Binding-site contacts:
Ligand atom C6 contacts residue HIS34 of chain 1.D at 3.9 Å.
Ligand atom C5' contacts residue TYR39 of chain 1.D at 3.3 Å (hydrophobic).
Ligand atom OP2 contacts residue LYS68 of chain 1.D at 3.0 Å (salt-bridge).
Ligand atom C3' contacts residue GLY66 of chain 1.D at 3.8 Å.
Ligand atom O6 contacts residue HIS34 of chain 1.D at 3.8 Å.
Ligand atom OP1 contacts residue GLY64 of chain 1.D at 3.0 Å (h-bond).
Ligand atom N7 contacts residue LYS35 of chain 1.D at 3.9 Å.
Ligand atom O5' contacts residue LYS35 of chain 1.D at 3.6 Å.
Ligand atom P contacts residue LYS35 of chain 1.D at 3.5 Å.
Ligand atom N1 contacts residue HIS34 of chain 1.D at 3.8 Å.
Ligand atom C4' contacts residue GLY64 of chain 1.D at 3.3 Å.
Ligand atom O3' contacts residue ILE69 of chain 1.D at 3.5 Å.
Ligand atom OP3 contacts residue LYS35 of chain 1.D at 2.5 Å (salt-bridge).
Ligand atom OP2 contacts residue LYS68 of chain 1.D at 3.0 Å.
Ligand atom C1' contacts residue ALA38 of chain 1.D at 3.9 Å (hydrophobic).
Ligand atom O3' contacts residue GLY64 of chain 1.D at 3.5 Å (h-bond).
Ligand atom C5' contacts residue GLY64 of chain 1.D at 3.1 Å.
Ligand atom P contacts residue ILE69 of chain 1.D at 3.8 Å.
Ligand atom P contacts residue GLY66 of chain 1.D at 3.7 Å.
Ligand atom OP1 contacts residue VAL65 of chain 1.D at 3.6 Å (h-bond).
Ligand atom OP2 contacts residue THR67 of chain 1.D at 3.9 Å.
Ligand atom OP1 contacts residue LYS68 of chain 1.D at 3.5 Å (salt-bridge).
Ligand atom OP1 contacts residue PRO63 of chain 1.D at 3.5 Å.
Ligand atom O5' contacts residue GLY66 of chain 1.D at 3.5 Å.
Ligand atom O4' contacts residue ALA38 of chain 1.D at 3.2 Å.
Ligand atom P contacts residue LYS68 of chain 1.D at 3.6 Å.
Ligand atom OP1 contacts residue ILE69 of chain 1.D at 2.9 Å (h-bond).
Ligand atom OP2 contacts residue VAL65 of chain 1.D at 3.8 Å.
Ligand atom N3 contacts residue ALA38 of chain 1.D at 3.7 Å.
Ligand atom OP1 contacts residue LYS68 of chain 1.D at 2.8 Å (salt-bridge).
Ligand atom OP2 contacts residue LYS35 of chain 1.D at 3.6 Å.
Ligand atom OP1 contacts residue LEU62 of chain 1.D at 3.8 Å.
Ligand atom OP1 contacts residue THR67 of chain 1.D at 3.6 Å (h-bond).
Ligand atom OP2 contacts residue GLY66 of chain 1.D at 3.6 Å.
Ligand atom P contacts residue LYS68 of chain 1.D at 3.3 Å.
Ligand atom O3' contacts residue LYS68 of chain 1.D at 3.8 Å.
Ligand atom OP1 contacts residue GLY66 of chain 1.D at 2.8 Å (h-bond).
Ligand atom C3' contacts residue LYS68 of chain 1.D at 3.7 Å.
Ligand atom P contacts residue GLY64 of chain 1.D at 3.9 Å.
Ligand atom C5' contacts residue GLY66 of chain 1.D at 3.5 Å.

Sequence of chain 1.D:
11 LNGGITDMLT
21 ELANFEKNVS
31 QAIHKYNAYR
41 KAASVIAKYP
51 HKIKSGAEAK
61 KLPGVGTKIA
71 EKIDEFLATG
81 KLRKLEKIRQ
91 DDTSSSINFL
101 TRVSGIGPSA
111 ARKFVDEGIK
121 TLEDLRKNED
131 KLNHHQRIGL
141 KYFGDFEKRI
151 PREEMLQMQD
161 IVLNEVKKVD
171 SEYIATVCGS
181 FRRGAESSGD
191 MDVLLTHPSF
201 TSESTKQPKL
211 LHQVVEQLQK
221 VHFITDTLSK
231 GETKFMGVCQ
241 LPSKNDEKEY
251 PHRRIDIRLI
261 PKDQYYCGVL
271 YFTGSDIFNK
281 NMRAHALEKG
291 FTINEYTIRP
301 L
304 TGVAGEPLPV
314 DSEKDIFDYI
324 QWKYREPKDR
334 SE

This protein binds this small molecule.
Small molecule (SMILES): Cc1cn([C@H]2C[C@H](O[P](=O)(O)OC[C@H]3O[C@@H](n4ccc(N)nc4=O)C[C@@H]3O[P](=O)(O)OC[C@H]3O[C@@H](n4cnc5c(=O)nc(N)[nH]c54)C[C@@H]3O[P](=O)(O)OC[C@H]3O[C@@H](n4cnc5c(=O)nc(N)[nH]c54)C[C@@H]3O)[C@@H](CO[P](=O)(O)O[C@H]3C[C@H](n4cnc5c(=O)nc(N)[nH]c54)O[C@@H]3COP(=O)(O)O)O2)c(=O)[nH]c1=O